Binding-site contacts:
Ligand atom O4' contacts residue GLY152 of chain 1.B at 3.8 Å.
Ligand atom C5 contacts residue TYR162 of chain 1.B at 3.7 Å (hydrophobic).
Ligand atom N1 contacts residue GLY152 of chain 1.B at 3.7 Å.
Ligand atom N3 contacts residue ASP154 of chain 1.B at 3.5 Å (salt-bridge).
Ligand atom C2' contacts residue THR131 of chain 1.B at 3.5 Å.
Ligand atom OP3 contacts residue ASN31 of chain 1.B at 3.1 Å (h-bond).
Ligand atom C5 contacts residue SER161 of chain 1.B at 3.5 Å.
Ligand atom C2 contacts residue PHE155 of chain 1.B at 3.7 Å (hydrophobic).
Ligand atom OP1 contacts residue ASN31 of chain 1.B at 3.3 Å (h-bond).
Ligand atom N3 contacts residue PHE155 of chain 1.B at 3.4 Å (h-bond).
Ligand atom OP2 contacts residue TYR162 of chain 1.B at 2.5 Å (h-bond).
Ligand atom C4 contacts residue TYR156 of chain 1.B at 3.6 Å (hydrophobic).
Ligand atom C5' contacts residue ASN9 of chain 1.B at 3.7 Å.
Ligand atom O3' contacts residue TYR156 of chain 1.B at 3.6 Å.
Ligand atom N3 contacts residue TYR156 of chain 1.B at 3.2 Å (h-bond).
Ligand atom O3' contacts residue THR131 of chain 1.B at 3.4 Å.
Ligand atom C4 contacts residue GLY10 of chain 1.B at 3.8 Å.
Ligand atom C2 contacts residue GLY152 of chain 1.B at 3.8 Å.
Ligand atom O3' contacts residue SER132 of chain 1.B at 3.1 Å (h-bond).
Ligand atom C5 contacts residue TYR156 of chain 1.B at 3.5 Å (hydrophobic).
Ligand atom O2 contacts residue ILE153 of chain 1.B at 3.4 Å.
Ligand atom N4 contacts residue TYR156 of chain 1.B at 3.4 Å.
Ligand atom C6 contacts residue GLY10 of chain 1.B at 3.8 Å.
Ligand atom N4 contacts residue SER161 of chain 1.B at 2.8 Å (h-bond).
Ligand atom C2 contacts residue ASP154 of chain 1.B at 3.4 Å.
Ligand atom C5 contacts residue GLY10 of chain 1.B at 3.8 Å.
Ligand atom P contacts residue ASN31 of chain 1.B at 3.6 Å.
Ligand atom O4' contacts residue ASN9 of chain 1.B at 3.1 Å (h-bond).
Ligand atom C4 contacts residue SER161 of chain 1.B at 3.5 Å.
Ligand atom C3' contacts residue TYR156 of chain 1.B at 3.2 Å (hydrophobic).
Ligand atom O2 contacts residue PHE155 of chain 1.B at 3.1 Å (h-bond).
Ligand atom O4' contacts residue GLY8 of chain 1.B at 3.2 Å.
Ligand atom OP1 contacts residue TYR156 of chain 1.B at 3.3 Å (h-bond).
Ligand atom O2' contacts residue GLY133 of chain 1.B at 3.1 Å (h-bond).
Ligand atom C6 contacts residue TYR156 of chain 1.B at 3.8 Å (hydrophobic).
Ligand atom C1' contacts residue GLY152 of chain 1.B at 3.7 Å.
Ligand atom O2 contacts residue ASP154 of chain 1.B at 2.8 Å (salt-bridge).
Ligand atom OP2 contacts residue TYR156 of chain 1.B at 2.6 Å (h-bond).
Ligand atom O2' contacts residue THR131 of chain 1.B at 2.9 Å (h-bond).
Ligand atom P contacts residue TYR156 of chain 1.B at 3.4 Å.

Sequence of chain 1.B:
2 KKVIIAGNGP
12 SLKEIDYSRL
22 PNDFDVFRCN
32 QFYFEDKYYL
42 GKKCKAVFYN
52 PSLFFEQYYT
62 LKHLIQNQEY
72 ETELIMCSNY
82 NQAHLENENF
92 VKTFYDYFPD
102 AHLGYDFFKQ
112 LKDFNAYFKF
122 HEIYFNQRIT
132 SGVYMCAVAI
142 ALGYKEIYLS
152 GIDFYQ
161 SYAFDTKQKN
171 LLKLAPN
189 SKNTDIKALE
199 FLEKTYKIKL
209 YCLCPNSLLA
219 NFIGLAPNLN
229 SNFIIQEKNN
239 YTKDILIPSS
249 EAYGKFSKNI

This protein binds this small molecule.
Small molecule (SMILES): Nc1cc[n+]([C@@H]2O[C@H](COP(=O)(O)O)[C@@H](O)[C@H]2O)c(=O)[nH]1